Sequence of chain 1.I:
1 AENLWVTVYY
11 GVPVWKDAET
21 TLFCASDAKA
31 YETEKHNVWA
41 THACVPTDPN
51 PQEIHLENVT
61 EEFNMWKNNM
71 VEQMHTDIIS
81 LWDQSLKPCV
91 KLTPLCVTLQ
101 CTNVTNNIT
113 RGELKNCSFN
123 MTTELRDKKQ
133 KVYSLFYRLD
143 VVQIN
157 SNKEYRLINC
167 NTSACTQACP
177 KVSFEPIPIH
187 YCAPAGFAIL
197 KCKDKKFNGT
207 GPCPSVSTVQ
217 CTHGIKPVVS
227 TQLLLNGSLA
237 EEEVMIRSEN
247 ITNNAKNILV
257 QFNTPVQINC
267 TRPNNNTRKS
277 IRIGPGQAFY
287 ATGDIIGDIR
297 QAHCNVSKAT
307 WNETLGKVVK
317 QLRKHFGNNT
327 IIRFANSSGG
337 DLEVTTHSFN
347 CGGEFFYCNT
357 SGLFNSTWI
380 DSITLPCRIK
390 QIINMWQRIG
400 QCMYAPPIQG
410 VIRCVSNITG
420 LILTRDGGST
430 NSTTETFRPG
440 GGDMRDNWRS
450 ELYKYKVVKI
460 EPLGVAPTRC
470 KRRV

Binding-site contacts:
Ligand atom C2 contacts residue ASN361 of chain 1.I at 2.5 Å.
Ligand atom O5 contacts residue ASN361 of chain 1.I at 2.3 Å (h-bond).
Ligand atom O7 contacts residue ASN361 of chain 1.I at 3.8 Å.
Ligand atom C8 contacts residue ASN361 of chain 1.I at 3.6 Å.
Ligand atom C7 contacts residue ASN361 of chain 1.I at 3.6 Å.
Ligand atom C1 contacts residue ASN361 of chain 1.I at 1.4 Å.
Ligand atom C4 contacts residue ASN361 of chain 1.I at 4.2 Å.
Ligand atom C3 contacts residue ASN361 of chain 1.I at 3.8 Å.
Ligand atom C5 contacts residue ASN361 of chain 1.I at 3.7 Å.
Ligand atom N2 contacts residue ASN361 of chain 1.I at 3.0 Å (h-bond).

A protein and the small-molecule ligand that binds it are described below.
Small molecule (SMILES): CC(=O)N[C@H]1[C@H](O[C@H]2[C@H](O)[C@@H](NC(C)=O)CO[C@@H]2CO)O[C@H](CO)[C@@H](O[C@@H]2O[C@H](CO)[C@@H](O)[C@H](O)[C@@H]2O)[C@@H]1O